This protein binds this small molecule.
Small molecule (SMILES): O=C(NCCc1ccncc1)c1nc([C@@H]2CCCN2C(=O)OCc2ccccc2)[nH]c(=O)c1O

Sequence of chain 7.A:
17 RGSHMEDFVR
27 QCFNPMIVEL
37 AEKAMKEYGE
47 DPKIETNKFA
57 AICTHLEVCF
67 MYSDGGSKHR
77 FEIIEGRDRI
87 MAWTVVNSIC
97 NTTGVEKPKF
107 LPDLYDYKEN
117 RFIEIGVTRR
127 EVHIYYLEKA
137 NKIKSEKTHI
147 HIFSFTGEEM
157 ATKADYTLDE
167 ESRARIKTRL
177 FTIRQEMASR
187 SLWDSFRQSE

Binding-site contacts:
Ligand atom O25 contacts residue GLU81 of chain 7.A at 3.3 Å (salt-bridge).
Ligand atom O16 contacts residue ILE58 of chain 7.A at 3.3 Å.
Ligand atom O01 contacts residue MN1 of chain 7.E at 2.2 Å.
Ligand atom C34 contacts residue ALA40 of chain 7.A at 3.6 Å (hydrophobic).
Ligand atom C33 contacts residue GLU46 of chain 7.A at 3.6 Å.
Ligand atom C02 contacts residue MN1 of chain 7.E at 3.2 Å.
Ligand atom N32 contacts residue GLU46 of chain 7.A at 3.1 Å (salt-bridge).
Ligand atom N26 contacts residue MN1 of chain 7.E at 3.9 Å.
Ligand atom C30 contacts residue TYR44 of chain 7.A at 3.3 Å (hydrophobic).
Ligand atom C02 contacts residue HIS61 of chain 7.A at 3.5 Å.
Ligand atom O08 contacts residue MN1 of chain 7.D at 2.2 Å.
Ligand atom O01 contacts residue ASP109 of chain 7.A at 2.8 Å (salt-bridge).
Ligand atom O15 contacts residue ILE58 of chain 7.A at 3.9 Å.
Ligand atom N06 contacts residue TYR131 of chain 7.A at 3.4 Å (h-bond).
Ligand atom C07 contacts residue GLU120 of chain 7.A at 3.5 Å.
Ligand atom C03 contacts residue MN1 of chain 7.E at 3.5 Å.
Ligand atom O08 contacts residue HIS61 of chain 7.A at 2.7 Å (h-bond).
Ligand atom C28 contacts residue TYR44 of chain 7.A at 3.5 Å (hydrophobic).
Ligand atom C33 contacts residue ILE58 of chain 7.A at 3.8 Å (hydrophobic).
Ligand atom C02 contacts residue MN1 of chain 7.D at 2.8 Å.
Ligand atom O25 contacts residue MN1 of chain 7.E at 1.9 Å.
Ligand atom O01 contacts residue GLU81 of chain 7.A at 3.4 Å (salt-bridge).
Ligand atom C07 contacts residue ILE121 of chain 7.A at 3.9 Å (hydrophobic).
Ligand atom C07 contacts residue HIS61 of chain 7.A at 3.4 Å.
Ligand atom O25 contacts residue ASP109 of chain 7.A at 3.9 Å.
Ligand atom O08 contacts residue ILE121 of chain 7.A at 2.8 Å (h-bond).
Ligand atom O01 contacts residue HIS61 of chain 7.A at 3.0 Å.
Ligand atom O01 contacts residue MN1 of chain 7.D at 2.1 Å.
Ligand atom O08 contacts residue GLY122 of chain 7.A at 3.9 Å.
Ligand atom N32 contacts residue TYR44 of chain 7.A at 4.0 Å.
Ligand atom C27 contacts residue TYR44 of chain 7.A at 3.9 Å (hydrophobic).
Ligand atom O08 contacts residue GLU120 of chain 7.A at 3.2 Å (salt-bridge).
Ligand atom C29 contacts residue TYR44 of chain 7.A at 3.6 Å (hydrophobic).
Ligand atom C31 contacts residue TYR44 of chain 7.A at 3.5 Å (hydrophobic).
Ligand atom C24 contacts residue MN1 of chain 7.E at 2.8 Å.
Ligand atom C07 contacts residue MN1 of chain 7.D at 2.8 Å.
Ligand atom O01 contacts residue GLU120 of chain 7.A at 3.2 Å (salt-bridge).
Ligand atom C24 contacts residue GLU81 of chain 7.A at 3.7 Å.
Ligand atom C02 contacts residue GLU120 of chain 7.A at 3.5 Å.
Ligand atom C33 contacts residue ALA40 of chain 7.A at 3.9 Å (hydrophobic).